Sequence of chain 1.B:
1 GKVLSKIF

The protein below binds the small molecule below.
Small molecule (SMILES): CC(C)(CO[P](=O)(O)OP(=O)(O)O)[C@@H](O)C(=O)NCCC(=O)NCCS

Binding-site contacts:
Ligand atom C34 contacts residue VAL145 of chain 1.A at 4.0 Å (hydrophobic).
Ligand atom O22 contacts residue ARG153 of chain 1.A at 2.8 Å (salt-bridge).
Ligand atom O21 contacts residue SER151 of chain 1.A at 3.4 Å.
Ligand atom O35 contacts residue VAL145 of chain 1.A at 2.9 Å (h-bond).
Ligand atom O25 contacts residue VAL154 of chain 1.A at 3.9 Å.
Ligand atom P24 contacts residue ALA155 of chain 1.A at 3.8 Å.
Ligand atom O33 contacts residue ARG150 of chain 1.A at 3.4 Å.
Ligand atom S44 contacts residue MYR1 of chain 1.D at 3.8 Å.
Ligand atom O21 contacts residue LYS152 of chain 1.A at 3.5 Å (salt-bridge).
Ligand atom C39 contacts residue LEU143 of chain 1.A at 3.8 Å (hydrophobic).
Ligand atom P20 contacts residue ARG153 of chain 1.A at 4.0 Å.
Ligand atom O27 contacts residue ALA155 of chain 1.A at 3.3 Å.
Ligand atom N36 contacts residue ARG150 of chain 1.A at 3.4 Å (salt-bridge).
Ligand atom C31 contacts residue LEU143 of chain 1.A at 3.6 Å (hydrophobic).
Ligand atom O26 contacts residue SER151 of chain 1.A at 2.9 Å (h-bond).
Ligand atom C38 contacts residue TYR75 of chain 1.A at 3.6 Å (hydrophobic).
Ligand atom N41 contacts residue LEU143 of chain 1.A at 3.0 Å (h-bond).
Ligand atom N41 contacts residue TYR75 of chain 1.A at 4.0 Å.
Ligand atom O25 contacts residue ALA155 of chain 1.A at 3.5 Å (h-bond).
Ligand atom C37 contacts residue ASN74 of chain 1.A at 3.4 Å.
Ligand atom S44 contacts residue ALA178 of chain 1.A at 3.6 Å.
Ligand atom O25 contacts residue SER151 of chain 1.A at 3.9 Å.
Ligand atom C34 contacts residue ARG150 of chain 1.A at 3.5 Å.
Ligand atom S44 contacts residue LYS2 of chain 1.B at 3.8 Å.
Ligand atom C31 contacts residue ALA155 of chain 1.A at 3.8 Å (hydrophobic).
Ligand atom O21 contacts residue ARG153 of chain 1.A at 2.9 Å (salt-bridge).
Ligand atom O23 contacts residue ALA155 of chain 1.A at 3.7 Å.
Ligand atom C39 contacts residue VAL76 of chain 1.A at 3.5 Å (hydrophobic).
Ligand atom C38 contacts residue LEU143 of chain 1.A at 3.6 Å (hydrophobic).
Ligand atom C43 contacts residue LEU143 of chain 1.A at 3.9 Å (hydrophobic).
Ligand atom O35 contacts residue ARG150 of chain 1.A at 3.4 Å (salt-bridge).
Ligand atom C37 contacts residue ARG150 of chain 1.A at 3.3 Å.
Ligand atom O26 contacts residue ARG150 of chain 1.A at 3.2 Å.
Ligand atom C28 contacts residue ALA155 of chain 1.A at 3.7 Å (hydrophobic).
Ligand atom C32 contacts residue ARG150 of chain 1.A at 3.7 Å.
Ligand atom O22 contacts residue PRO156 of chain 1.A at 3.2 Å.
Ligand atom C38 contacts residue VAL76 of chain 1.A at 3.9 Å (hydrophobic).
Ligand atom O40 contacts residue VAL76 of chain 1.A at 3.4 Å.
Ligand atom O35 contacts residue CYS144 of chain 1.A at 3.5 Å.
Ligand atom P24 contacts residue SER151 of chain 1.A at 3.9 Å.

Sequence of chain 1.A:
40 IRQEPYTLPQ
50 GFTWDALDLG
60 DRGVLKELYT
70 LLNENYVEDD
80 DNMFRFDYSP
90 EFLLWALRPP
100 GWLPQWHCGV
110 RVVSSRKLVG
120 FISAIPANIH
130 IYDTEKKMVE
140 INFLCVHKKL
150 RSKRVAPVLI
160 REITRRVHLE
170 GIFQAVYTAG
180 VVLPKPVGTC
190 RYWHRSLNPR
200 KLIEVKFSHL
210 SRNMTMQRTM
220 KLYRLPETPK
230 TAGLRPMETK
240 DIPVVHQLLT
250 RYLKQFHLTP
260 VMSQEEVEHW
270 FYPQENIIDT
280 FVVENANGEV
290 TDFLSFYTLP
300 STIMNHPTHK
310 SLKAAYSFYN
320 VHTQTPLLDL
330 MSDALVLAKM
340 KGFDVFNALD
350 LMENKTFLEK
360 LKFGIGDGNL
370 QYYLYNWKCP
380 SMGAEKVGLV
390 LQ